A protein and the small-molecule ligand that binds it are described below.
Small molecule (SMILES): Cc1cc(C)n(-c2ncc(Cl)c(Nc3ccc4c(c3)n(CCC(C)(C)O)c(=O)n4C)n2)n1

Sequence of chain 1.A:
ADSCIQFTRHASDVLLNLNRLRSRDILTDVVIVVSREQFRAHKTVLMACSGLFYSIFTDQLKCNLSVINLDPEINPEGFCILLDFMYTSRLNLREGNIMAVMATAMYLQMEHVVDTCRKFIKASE

Binding-site contacts:
Ligand atom C17 contacts residue GLY54 of chain 2.A at 3.6 Å.
Ligand atom N contacts residue ARG23 of chain 1.A at 3.6 Å.
Ligand atom C3 contacts residue ARG27 of chain 1.A at 3.6 Å.
Ligand atom C14 contacts residue ALA51 of chain 2.A at 3.4 Å (hydrophobic).
Ligand atom C20 contacts residue TYR57 of chain 2.A at 3.4 Å (hydrophobic).
Ligand atom C10 contacts residue CYS52 of chain 2.A at 3.4 Å (hydrophobic).
Ligand atom N6 contacts residue ASN20 of chain 1.A at 3.6 Å.
Ligand atom N5 contacts residue EDO1 of chain 2.H at 3.6 Å (h-bond).
Ligand atom C1 contacts residue EDO1 of chain 2.O at 3.6 Å.
Ligand atom C15 contacts residue GLN112 of chain 2.A at 3.3 Å.
Ligand atom C8 contacts residue ALA51 of chain 2.A at 3.5 Å (hydrophobic).
Ligand atom C18 contacts residue GLY54 of chain 2.A at 3.4 Å.
Ligand atom N1 contacts residue ARG23 of chain 1.A at 3.6 Å (salt-bridge).
Ligand atom C21 contacts residue TYR57 of chain 2.A at 3.6 Å (hydrophobic).
Ligand atom CL contacts residue ALA51 of chain 2.A at 3.6 Å.
Ligand atom N6 contacts residue ARG27 of chain 1.A at 3.1 Å (salt-bridge).
Ligand atom CL contacts residue MET50 of chain 2.A at 3.4 Å.
Ligand atom C13 contacts residue ASP16 of chain 1.A at 3.5 Å.
Ligand atom N1 contacts residue EDO1 of chain 2.O at 3.5 Å.
Ligand atom CL contacts residue LEU24 of chain 1.A at 3.6 Å.
Ligand atom O1 contacts residue GLU114 of chain 2.A at 3.1 Å (salt-bridge).
Ligand atom C1 contacts residue ARG23 of chain 1.A at 3.5 Å.
Ligand atom C15 contacts residue EDO1 of chain 2.H at 3.6 Å.
Ligand atom C4 contacts residue ARG27 of chain 1.A at 3.6 Å.
Ligand atom N contacts residue ARG27 of chain 1.A at 2.9 Å (salt-bridge).
Ligand atom C6 contacts residue ASN20 of chain 1.A at 3.6 Å.
Ligand atom N2 contacts residue ASN20 of chain 1.A at 3.6 Å.
Ligand atom C5 contacts residue ASN20 of chain 1.A at 3.5 Å.
Ligand atom N5 contacts residue GLN112 of chain 2.A at 3.3 Å (h-bond).
Ligand atom C11 contacts residue EDO1 of chain 2.H at 3.6 Å.
Ligand atom C2 contacts residue ARG23 of chain 1.A at 3.6 Å.
Ligand atom N3 contacts residue MET50 of chain 2.A at 3.1 Å (h-bond).
Ligand atom CL contacts residue TYR57 of chain 2.A at 3.5 Å.
Ligand atom C16 contacts residue GLN112 of chain 2.A at 3.4 Å.
Ligand atom O1 contacts residue GLN112 of chain 2.A at 3.2 Å (h-bond).
Ligand atom C7 contacts residue MET50 of chain 2.A at 3.4 Å (hydrophobic).
Ligand atom N contacts residue EDO1 of chain 2.O at 3.6 Å.
Ligand atom N6 contacts residue ARG23 of chain 1.A at 3.6 Å.
Ligand atom C20 contacts residue ASN20 of chain 1.A at 3.6 Å.
Ligand atom C21 contacts residue ARG27 of chain 1.A at 3.6 Å.

Sequence of chain 2.A:
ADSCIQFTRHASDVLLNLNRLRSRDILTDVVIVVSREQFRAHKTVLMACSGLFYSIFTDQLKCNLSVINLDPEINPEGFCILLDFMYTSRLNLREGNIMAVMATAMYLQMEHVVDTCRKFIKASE